Sequence of chain 1.B:
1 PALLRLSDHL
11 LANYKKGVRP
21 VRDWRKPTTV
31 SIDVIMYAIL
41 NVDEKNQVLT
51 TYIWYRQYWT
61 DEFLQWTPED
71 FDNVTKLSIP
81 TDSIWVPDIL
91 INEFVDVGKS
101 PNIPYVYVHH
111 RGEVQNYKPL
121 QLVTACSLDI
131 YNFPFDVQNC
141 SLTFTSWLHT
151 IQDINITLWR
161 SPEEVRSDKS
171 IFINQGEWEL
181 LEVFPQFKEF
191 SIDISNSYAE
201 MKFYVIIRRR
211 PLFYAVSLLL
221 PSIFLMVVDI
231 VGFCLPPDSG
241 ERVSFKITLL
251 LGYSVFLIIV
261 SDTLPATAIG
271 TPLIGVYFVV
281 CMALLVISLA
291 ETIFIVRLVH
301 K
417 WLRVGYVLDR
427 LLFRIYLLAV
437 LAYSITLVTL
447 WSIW

The small molecule below binds the protein below.
Small molecule (SMILES): CC(=O)N[C@H]1[C@H](O[C@H]2[C@H](O)[C@@H](NC(C)=O)CO[C@@H]2CO)O[C@H](CO)[C@@H](O)[C@@H]1O

Binding-site contacts:
Ligand atom C5 contacts residue ASN155 of chain 1.B at 3.6 Å.
Ligand atom C1 contacts residue ASN155 of chain 1.B at 1.4 Å.
Ligand atom C7 contacts residue ASN155 of chain 1.B at 3.2 Å.
Ligand atom O6 contacts residue THR157 of chain 1.B at 3.4 Å.
Ligand atom C2 contacts residue ASN155 of chain 1.B at 2.4 Å.
Ligand atom O6 contacts residue ASN155 of chain 1.B at 4.3 Å.
Ligand atom O5 contacts residue ILE156 of chain 1.B at 3.7 Å.
Ligand atom C5 contacts residue PHE187 of chain 1.B at 4.3 Å (hydrophobic).
Ligand atom O6 contacts residue ILE156 of chain 1.B at 2.6 Å (h-bond).
Ligand atom C6 contacts residue THR157 of chain 1.B at 4.3 Å.
Ligand atom C8 contacts residue ASN155 of chain 1.B at 4.4 Å.
Ligand atom C4 contacts residue ASN155 of chain 1.B at 4.2 Å.
Ligand atom C8 contacts residue ILE151 of chain 1.B at 3.7 Å (hydrophobic).
Ligand atom C6 contacts residue ILE156 of chain 1.B at 3.9 Å (hydrophobic).
Ligand atom C5 contacts residue ILE156 of chain 1.B at 4.3 Å (hydrophobic).
Ligand atom C7 contacts residue ILE151 of chain 1.B at 4.5 Å (hydrophobic).
Ligand atom O7 contacts residue ASN155 of chain 1.B at 3.0 Å (h-bond).
Ligand atom O6 contacts residue PHE187 of chain 1.B at 3.9 Å.
Ligand atom N2 contacts residue ASN155 of chain 1.B at 2.9 Å (h-bond).
Ligand atom O5 contacts residue ASN155 of chain 1.B at 2.3 Å (h-bond).
Ligand atom O5 contacts residue PHE187 of chain 1.B at 4.5 Å.
Ligand atom C3 contacts residue ASN155 of chain 1.B at 3.8 Å.